This small molecule binds to this protein.
Small molecule (SMILES): CC(=O)N[C@H]1[C@H](O[C@H]2[C@H](O)[C@@H](NC(C)=O)CO[C@@H]2CO)O[C@H](CO)[C@@H](O)[C@@H]1O

Binding-site contacts:
Ligand atom C5 contacts residue ASN328 of chain 1.A at 3.7 Å.
Ligand atom O5 contacts residue ASN328 of chain 1.A at 2.5 Å (h-bond).
Ligand atom C7 contacts residue GLN577 of chain 1.A at 3.7 Å.
Ligand atom C4 contacts residue ASN328 of chain 1.A at 4.3 Å.
Ligand atom N2 contacts residue ASN328 of chain 1.A at 2.8 Å (h-bond).
Ligand atom N2 contacts residue GLN577 of chain 1.A at 3.1 Å (h-bond).
Ligand atom C8 contacts residue LEU579 of chain 1.A at 3.8 Å (hydrophobic).
Ligand atom C7 contacts residue ASN328 of chain 1.A at 3.3 Å.
Ligand atom C2 contacts residue ASN328 of chain 1.A at 2.5 Å.
Ligand atom C2 contacts residue GLN577 of chain 1.A at 4.2 Å.
Ligand atom C8 contacts residue ASN328 of chain 1.A at 4.3 Å.
Ligand atom C8 contacts residue GLN577 of chain 1.A at 3.3 Å.
Ligand atom O7 contacts residue ASN328 of chain 1.A at 3.6 Å.
Ligand atom C1 contacts residue ASN328 of chain 1.A at 1.4 Å.
Ligand atom C3 contacts residue ASN328 of chain 1.A at 3.8 Å.

Sequence of chain 1.A:
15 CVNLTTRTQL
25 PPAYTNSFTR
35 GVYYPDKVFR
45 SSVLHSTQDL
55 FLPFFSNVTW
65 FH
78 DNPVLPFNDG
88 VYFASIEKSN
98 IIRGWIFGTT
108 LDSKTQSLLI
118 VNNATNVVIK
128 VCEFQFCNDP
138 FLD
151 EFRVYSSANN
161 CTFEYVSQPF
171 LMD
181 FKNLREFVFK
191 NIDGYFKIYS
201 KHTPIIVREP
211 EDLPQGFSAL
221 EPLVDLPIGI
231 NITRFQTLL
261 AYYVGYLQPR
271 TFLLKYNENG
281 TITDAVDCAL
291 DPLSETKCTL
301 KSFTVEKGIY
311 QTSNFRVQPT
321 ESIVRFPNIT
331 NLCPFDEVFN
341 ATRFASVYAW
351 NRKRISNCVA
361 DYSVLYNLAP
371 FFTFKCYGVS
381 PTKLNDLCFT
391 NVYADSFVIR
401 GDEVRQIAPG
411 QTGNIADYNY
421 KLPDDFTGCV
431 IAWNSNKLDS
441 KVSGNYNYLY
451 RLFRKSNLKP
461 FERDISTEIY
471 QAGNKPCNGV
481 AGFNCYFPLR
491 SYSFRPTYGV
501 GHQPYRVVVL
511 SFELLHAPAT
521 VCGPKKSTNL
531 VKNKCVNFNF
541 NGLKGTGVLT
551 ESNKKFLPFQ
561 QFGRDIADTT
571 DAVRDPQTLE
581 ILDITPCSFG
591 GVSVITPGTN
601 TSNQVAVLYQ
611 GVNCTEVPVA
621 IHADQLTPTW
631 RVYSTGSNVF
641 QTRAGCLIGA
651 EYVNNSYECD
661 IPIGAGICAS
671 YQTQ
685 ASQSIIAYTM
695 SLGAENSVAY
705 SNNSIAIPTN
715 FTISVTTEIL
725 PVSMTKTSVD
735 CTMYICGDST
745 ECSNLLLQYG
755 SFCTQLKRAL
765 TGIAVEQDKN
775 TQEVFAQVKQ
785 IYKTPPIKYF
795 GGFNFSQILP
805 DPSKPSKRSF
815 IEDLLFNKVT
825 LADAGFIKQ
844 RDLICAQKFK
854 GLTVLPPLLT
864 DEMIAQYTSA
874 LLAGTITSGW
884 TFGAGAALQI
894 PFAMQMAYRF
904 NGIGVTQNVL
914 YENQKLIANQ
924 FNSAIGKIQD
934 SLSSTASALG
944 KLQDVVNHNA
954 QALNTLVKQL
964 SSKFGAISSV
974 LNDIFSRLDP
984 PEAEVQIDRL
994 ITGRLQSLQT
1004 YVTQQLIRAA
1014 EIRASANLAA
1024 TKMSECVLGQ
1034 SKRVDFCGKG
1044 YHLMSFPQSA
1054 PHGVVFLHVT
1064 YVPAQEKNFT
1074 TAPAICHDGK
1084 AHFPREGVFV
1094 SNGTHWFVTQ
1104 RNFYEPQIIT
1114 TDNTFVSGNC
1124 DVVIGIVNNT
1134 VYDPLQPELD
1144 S